A small-molecule ligand and the protein it binds are described below.
Small molecule (SMILES): Cc1cc(CCCOc2c(C)cc(-c3nnn(C)n3)cc2C)on1

Binding-site contacts:
Ligand atom CM2 contacts residue ILE77 of chain 2.A at 3.8 Å (hydrophobic).
Ligand atom CM2 contacts residue ILE122 of chain 2.A at 3.8 Å (hydrophobic).
Ligand atom C1B contacts residue LEU181 of chain 2.A at 4.0 Å (hydrophobic).
Ligand atom C2A contacts residue LEU217 of chain 2.A at 4.0 Å (hydrophobic).
Ligand atom CM6 contacts residue LEU181 of chain 2.A at 3.8 Å (hydrophobic).
Ligand atom N5A contacts residue PHE179 of chain 2.A at 3.3 Å.
Ligand atom N1A contacts residue MET124 of chain 2.A at 3.6 Å.
Ligand atom CM6 contacts residue TYR144 of chain 2.A at 3.7 Å (hydrophobic).
Ligand atom O1 contacts residue LEU100 of chain 2.A at 3.7 Å.
Ligand atom CM3 contacts residue TYR190 of chain 2.A at 3.6 Å (hydrophobic).
Ligand atom O1 contacts residue MET214 of chain 2.A at 3.2 Å.
Ligand atom C5B contacts residue TYR144 of chain 2.A at 3.8 Å (hydrophobic).
Ligand atom C1B contacts residue ILE98 of chain 2.A at 3.7 Å (hydrophobic).
Ligand atom N2 contacts residue MET214 of chain 2.A at 3.8 Å.
Ligand atom CM4 contacts residue TYR142 of chain 2.A at 3.7 Å (hydrophobic).
Ligand atom N1A contacts residue LEU217 of chain 2.A at 3.3 Å.
Ligand atom O1B contacts residue ILE98 of chain 2.A at 3.2 Å.
Ligand atom C2A contacts residue PHE179 of chain 2.A at 3.5 Å (hydrophobic).
Ligand atom C4 contacts residue TYR190 of chain 2.A at 3.7 Å (hydrophobic).
Ligand atom CM4 contacts residue VAL168 of chain 2.A at 3.9 Å (hydrophobic).
Ligand atom N1A contacts residue PHE179 of chain 2.A at 3.3 Å.
Ligand atom CM6 contacts residue LEU184 of chain 2.A at 3.7 Å (hydrophobic).
Ligand atom C6B contacts residue LEU181 of chain 2.A at 3.5 Å (hydrophobic).
Ligand atom N5A contacts residue LEU217 of chain 2.A at 3.6 Å.
Ligand atom C4 contacts residue MET214 of chain 2.A at 3.7 Å (hydrophobic).
Ligand atom CM4 contacts residue TYR144 of chain 2.A at 3.8 Å (hydrophobic).
Ligand atom N4A contacts residue TYR144 of chain 2.A at 3.7 Å.
Ligand atom C5 contacts residue MET214 of chain 2.A at 3.4 Å (hydrophobic).
Ligand atom C5B contacts residue LEU181 of chain 2.A at 3.6 Å (hydrophobic).
Ligand atom C3 contacts residue LEU100 of chain 2.A at 3.8 Å (hydrophobic).
Ligand atom C2B contacts residue ILE122 of chain 2.A at 4.0 Å (hydrophobic).
Ligand atom C1C contacts residue MET214 of chain 2.A at 3.2 Å (hydrophobic).
Ligand atom C4 contacts residue LEU100 of chain 2.A at 3.9 Å (hydrophobic).
Ligand atom N4A contacts residue PHE179 of chain 2.A at 3.5 Å.
Ligand atom N3A contacts residue PHE179 of chain 2.A at 3.7 Å.
Ligand atom C6B contacts residue ILE98 of chain 2.A at 3.8 Å (hydrophobic).
Ligand atom CM4 contacts residue ALA166 of chain 2.A at 3.1 Å (hydrophobic).
Ligand atom N3A contacts residue TYR144 of chain 2.A at 3.2 Å.
Ligand atom N2 contacts residue LEU100 of chain 2.A at 3.8 Å.
Ligand atom N5A contacts residue MET124 of chain 2.A at 3.9 Å.

Sequence of chain 2.A:
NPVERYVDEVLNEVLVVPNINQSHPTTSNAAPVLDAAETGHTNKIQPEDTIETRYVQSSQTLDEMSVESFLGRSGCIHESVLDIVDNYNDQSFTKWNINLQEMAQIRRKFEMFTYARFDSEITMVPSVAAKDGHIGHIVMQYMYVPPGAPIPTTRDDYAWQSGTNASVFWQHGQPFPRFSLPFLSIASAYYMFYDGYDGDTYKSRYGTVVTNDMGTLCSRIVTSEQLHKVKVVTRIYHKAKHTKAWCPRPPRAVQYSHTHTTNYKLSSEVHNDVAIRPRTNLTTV